Sequence of chain 8.A:
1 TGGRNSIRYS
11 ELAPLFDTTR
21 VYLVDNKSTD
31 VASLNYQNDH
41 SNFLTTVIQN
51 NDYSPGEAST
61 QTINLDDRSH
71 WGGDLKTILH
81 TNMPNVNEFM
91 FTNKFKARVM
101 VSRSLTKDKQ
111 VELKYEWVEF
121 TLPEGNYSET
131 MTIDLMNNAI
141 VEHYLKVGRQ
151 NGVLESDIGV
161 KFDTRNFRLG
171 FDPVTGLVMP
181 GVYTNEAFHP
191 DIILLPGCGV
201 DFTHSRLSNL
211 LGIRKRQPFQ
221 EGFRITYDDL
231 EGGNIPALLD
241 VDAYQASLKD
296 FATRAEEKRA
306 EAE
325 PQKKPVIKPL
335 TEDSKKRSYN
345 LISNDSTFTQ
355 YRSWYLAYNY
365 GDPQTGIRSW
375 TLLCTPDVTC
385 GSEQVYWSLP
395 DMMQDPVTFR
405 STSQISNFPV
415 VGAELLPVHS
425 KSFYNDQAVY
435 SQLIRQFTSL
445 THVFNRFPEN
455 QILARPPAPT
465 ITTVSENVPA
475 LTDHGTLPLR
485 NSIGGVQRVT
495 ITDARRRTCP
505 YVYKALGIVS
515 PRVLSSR

Binding-site contacts:
Ligand atom S1 contacts residue ARG98 of chain 8.A at 4.4 Å.
Ligand atom C16 contacts residue TRP117 of chain 8.A at 3.7 Å (hydrophobic).
Ligand atom O3S contacts residue THR226 of chain 8.A at 4.0 Å.
Ligand atom C1 contacts residue ARG98 of chain 8.A at 3.2 Å.
Ligand atom C15 contacts residue TRP117 of chain 8.A at 4.2 Å (hydrophobic).
Ligand atom N1 contacts residue ARG98 of chain 8.A at 4.3 Å.
Ligand atom N1 contacts residue TRP117 of chain 8.A at 4.1 Å.
Ligand atom C3 contacts residue ARG98 of chain 8.A at 3.2 Å.
Ligand atom C1 contacts residue ARG224 of chain 8.A at 3.8 Å.
Ligand atom C14 contacts residue ARG224 of chain 8.A at 4.5 Å.
Ligand atom N1 contacts residue ARG224 of chain 8.A at 4.2 Å.
Ligand atom C3 contacts residue ARG224 of chain 8.A at 3.5 Å.
Ligand atom O1S contacts residue ARG98 of chain 8.A at 3.6 Å.
Ligand atom C15 contacts residue ARG224 of chain 8.A at 3.3 Å.
Ligand atom O1S contacts residue THR226 of chain 8.A at 4.3 Å.
Ligand atom C2 contacts residue ARG224 of chain 8.A at 3.8 Å.
Ligand atom C3 contacts residue TRP117 of chain 8.A at 3.5 Å (hydrophobic).
Ligand atom C16 contacts residue ARG224 of chain 8.A at 4.0 Å.
Ligand atom C2 contacts residue ARG98 of chain 8.A at 3.4 Å.
Ligand atom O1S contacts residue ASP228 of chain 8.A at 3.6 Å.
Ligand atom C13 contacts residue ARG224 of chain 8.A at 4.2 Å.

The small molecule below binds the protein below.
Small molecule (SMILES): CCCCCCCCCCCC[N+](C)(C)CCCS(=O)(=O)O